The protein below binds the small molecule below.
Small molecule (SMILES): O=C(CC(O)(CC(=O)NCCCCNCCCNC(=O)c1ccc(O)c(O)c1)C(=O)O)NCCCCNCCCNC(=O)c1ccc(O)c(O)c1

Sequence of chain 1.A:
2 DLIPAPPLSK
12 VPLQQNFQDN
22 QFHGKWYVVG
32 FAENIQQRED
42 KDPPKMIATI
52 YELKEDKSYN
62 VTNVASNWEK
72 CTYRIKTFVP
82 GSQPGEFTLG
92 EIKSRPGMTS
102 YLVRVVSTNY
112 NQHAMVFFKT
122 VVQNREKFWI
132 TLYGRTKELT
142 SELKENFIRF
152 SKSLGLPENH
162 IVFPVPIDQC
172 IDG

Binding-site contacts:
Ligand atom CBQ contacts residue ARG96 of chain 1.A at 3.4 Å.
Ligand atom CBQ contacts residue ILE76 of chain 1.A at 3.5 Å (hydrophobic).
Ligand atom CAD contacts residue ASN64 of chain 1.A at 3.3 Å.
Ligand atom CAM contacts residue PHE32 of chain 1.A at 3.5 Å (hydrophobic).
Ligand atom OAG contacts residue TYR102 of chain 1.A at 2.7 Å (h-bond).
Ligand atom NAJ contacts residue ILE48 of chain 1.A at 3.5 Å.
Ligand atom OBV contacts residue LYS77 of chain 1.A at 3.0 Å (salt-bridge).
Ligand atom OAH contacts residue GA1 of chain 1.E at 2.1 Å.
Ligand atom OBY contacts residue GA1 of chain 1.E at 1.8 Å.
Ligand atom CAF contacts residue LYS77 of chain 1.A at 3.5 Å.
Ligand atom OAK contacts residue THR132 of chain 1.A at 3.5 Å.
Ligand atom CAF contacts residue TYR102 of chain 1.A at 3.5 Å (hydrophobic).
Ligand atom OBX contacts residue GA1 of chain 1.E at 1.8 Å.
Ligand atom NAT contacts residue TRP130 of chain 1.A at 3.3 Å.
Ligand atom CBP contacts residue ILE76 of chain 1.A at 3.2 Å (hydrophobic).
Ligand atom CAA contacts residue TYR102 of chain 1.A at 3.4 Å (hydrophobic).
Ligand atom CAE contacts residue GA1 of chain 1.E at 3.0 Å.
Ligand atom CAE contacts residue ASN64 of chain 1.A at 3.4 Å.
Ligand atom CAW contacts residue GA1 of chain 1.E at 3.3 Å.
Ligand atom CAN contacts residue PHE32 of chain 1.A at 3.5 Å (hydrophobic).
Ligand atom CBW contacts residue GA1 of chain 1.E at 1.9 Å.
Ligand atom CAU contacts residue TRP130 of chain 1.A at 3.2 Å (hydrophobic).
Ligand atom CBR contacts residue GA1 of chain 1.E at 3.0 Å.
Ligand atom OAY contacts residue ARG96 of chain 1.A at 3.5 Å (salt-bridge).
Ligand atom OAY contacts residue TYR102 of chain 1.A at 3.5 Å.
Ligand atom CAS contacts residue LYS128 of chain 1.A at 3.4 Å.
Ligand atom CBR contacts residue ARG96 of chain 1.A at 3.1 Å.
Ligand atom OBU contacts residue GA1 of chain 1.E at 2.2 Å.
Ligand atom OAG contacts residue LYS77 of chain 1.A at 3.3 Å (salt-bridge).
Ligand atom CAL contacts residue ILE48 of chain 1.A at 3.5 Å (hydrophobic).
Ligand atom CBS contacts residue GA1 of chain 1.E at 3.0 Å.
Ligand atom OAG contacts residue GA1 of chain 1.E at 2.2 Å.
Ligand atom OBV contacts residue GA1 of chain 1.E at 2.1 Å.
Ligand atom OBY contacts residue ARG96 of chain 1.A at 3.1 Å (salt-bridge).
Ligand atom CBS contacts residue ARG96 of chain 1.A at 3.4 Å.
Ligand atom CAF contacts residue GA1 of chain 1.E at 3.0 Å.
Ligand atom OAX contacts residue TRP130 of chain 1.A at 3.5 Å.
Ligand atom OAX contacts residue LYS128 of chain 1.A at 3.0 Å (salt-bridge).
Ligand atom CBP contacts residue ARG75 of chain 1.A at 3.5 Å.
Ligand atom OBV contacts residue ARG96 of chain 1.A at 3.5 Å (salt-bridge).